Sequence of chain 5.C:
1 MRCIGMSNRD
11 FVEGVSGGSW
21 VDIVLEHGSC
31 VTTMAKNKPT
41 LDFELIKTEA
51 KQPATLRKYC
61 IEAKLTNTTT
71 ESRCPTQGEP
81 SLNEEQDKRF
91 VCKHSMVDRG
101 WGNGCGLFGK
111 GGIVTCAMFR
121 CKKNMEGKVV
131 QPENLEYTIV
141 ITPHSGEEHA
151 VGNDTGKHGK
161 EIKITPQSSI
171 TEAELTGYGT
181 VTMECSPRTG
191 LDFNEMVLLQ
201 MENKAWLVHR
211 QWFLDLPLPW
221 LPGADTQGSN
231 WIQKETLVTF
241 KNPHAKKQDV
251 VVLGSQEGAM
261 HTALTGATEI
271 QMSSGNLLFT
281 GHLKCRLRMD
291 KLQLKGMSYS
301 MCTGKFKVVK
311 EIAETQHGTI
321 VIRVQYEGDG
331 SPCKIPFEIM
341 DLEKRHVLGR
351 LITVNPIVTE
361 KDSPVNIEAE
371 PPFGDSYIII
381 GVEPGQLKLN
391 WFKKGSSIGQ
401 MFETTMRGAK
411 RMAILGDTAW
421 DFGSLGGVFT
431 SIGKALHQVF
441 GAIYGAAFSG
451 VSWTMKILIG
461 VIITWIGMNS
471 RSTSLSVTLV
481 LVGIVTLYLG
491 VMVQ

Binding-site contacts:
Ligand atom C4 contacts residue HIS149 of chain 5.C at 4.0 Å.
Ligand atom C6 contacts residue LYS157 of chain 5.C at 3.6 Å.
Ligand atom O5 contacts residue ASN153 of chain 5.C at 2.4 Å (h-bond).
Ligand atom C7 contacts residue HIS149 of chain 5.C at 4.3 Å.
Ligand atom C5 contacts residue ASN153 of chain 5.C at 3.7 Å.
Ligand atom C8 contacts residue TRP101 of chain 5.A at 4.4 Å (hydrophobic).
Ligand atom N2 contacts residue ASN153 of chain 5.C at 2.9 Å (h-bond).
Ligand atom C7 contacts residue ASN153 of chain 5.C at 3.6 Å.
Ligand atom C5 contacts residue HIS158 of chain 5.C at 4.0 Å.
Ligand atom C8 contacts residue ASN153 of chain 5.C at 4.0 Å.
Ligand atom O3 contacts residue HIS149 of chain 5.C at 4.0 Å.
Ligand atom C1 contacts residue THR155 of chain 5.C at 3.8 Å.
Ligand atom C2 contacts residue HIS149 of chain 5.C at 3.6 Å.
Ligand atom C3 contacts residue ASN153 of chain 5.C at 3.8 Å.
Ligand atom C1 contacts residue ASN153 of chain 5.C at 1.4 Å.
Ligand atom C1 contacts residue HIS149 of chain 5.C at 3.4 Å.
Ligand atom C8 contacts residue HIS149 of chain 5.C at 3.7 Å.
Ligand atom O5 contacts residue HIS158 of chain 5.C at 3.1 Å.
Ligand atom O7 contacts residue TRP101 of chain 5.A at 3.8 Å.
Ligand atom C1 contacts residue HIS158 of chain 5.C at 4.1 Å.
Ligand atom C7 contacts residue GLY102 of chain 5.A at 4.1 Å.
Ligand atom C2 contacts residue ASN153 of chain 5.C at 2.5 Å.
Ligand atom C5 contacts residue HIS149 of chain 5.C at 4.2 Å.
Ligand atom O4 contacts residue LYS157 of chain 5.C at 4.5 Å.
Ligand atom C3 contacts residue HIS149 of chain 5.C at 4.3 Å.
Ligand atom O5 contacts residue THR155 of chain 5.C at 4.5 Å.
Ligand atom C5 contacts residue LYS157 of chain 5.C at 3.9 Å.
Ligand atom O7 contacts residue ASN153 of chain 5.C at 4.5 Å.
Ligand atom N2 contacts residue HIS149 of chain 5.C at 4.2 Å.
Ligand atom C4 contacts residue ASN153 of chain 5.C at 4.2 Å.
Ligand atom O5 contacts residue HIS149 of chain 5.C at 3.5 Å.
Ligand atom O7 contacts residue GLY102 of chain 5.A at 3.0 Å (h-bond).
Ligand atom C6 contacts residue HIS158 of chain 5.C at 3.7 Å.
Ligand atom O6 contacts residue LYS157 of chain 5.C at 3.2 Å (salt-bridge).

A protein and the small-molecule ligand that binds it are described below.
Small molecule (SMILES): CC(=O)N[C@@H]1[C@@H](O)[C@H](O)[C@@H](CO)O[C@H]1O

Sequence of chain 5.A:
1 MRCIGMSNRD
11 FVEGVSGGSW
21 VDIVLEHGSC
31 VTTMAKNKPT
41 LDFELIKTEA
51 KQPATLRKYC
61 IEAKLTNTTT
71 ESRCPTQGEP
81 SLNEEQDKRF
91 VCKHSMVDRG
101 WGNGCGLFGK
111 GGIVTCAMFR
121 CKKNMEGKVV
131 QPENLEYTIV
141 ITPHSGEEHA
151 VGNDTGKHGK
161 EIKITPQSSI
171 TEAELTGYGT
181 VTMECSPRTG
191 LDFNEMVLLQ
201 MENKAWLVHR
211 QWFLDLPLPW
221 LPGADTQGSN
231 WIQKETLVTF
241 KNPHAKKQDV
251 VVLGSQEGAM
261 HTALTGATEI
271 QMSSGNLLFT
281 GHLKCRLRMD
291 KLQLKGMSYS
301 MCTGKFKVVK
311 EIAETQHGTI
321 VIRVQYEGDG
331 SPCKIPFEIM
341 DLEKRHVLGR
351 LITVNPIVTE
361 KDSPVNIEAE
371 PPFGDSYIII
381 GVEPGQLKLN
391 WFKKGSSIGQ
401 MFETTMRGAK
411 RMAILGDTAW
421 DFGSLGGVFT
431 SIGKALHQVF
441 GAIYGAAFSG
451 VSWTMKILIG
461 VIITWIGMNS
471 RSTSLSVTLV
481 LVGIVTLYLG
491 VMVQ